Binding-site contacts:
Ligand atom N02 contacts residue TYR292 of chain 1.B at 3.6 Å.
Ligand atom C26 contacts residue MET40 of chain 1.B at 3.4 Å (hydrophobic).
Ligand atom C13 contacts residue HEM1 of chain 1.H at 3.4 Å.
Ligand atom C24 contacts residue TRP10 of chain 1.A at 3.4 Å (hydrophobic).
Ligand atom C25 contacts residue TRP10 of chain 1.A at 3.2 Å (hydrophobic).
Ligand atom C13 contacts residue H4B1 of chain 1.I at 3.8 Å.
Ligand atom C12 contacts residue HEM1 of chain 1.H at 2.8 Å.
Ligand atom C02 contacts residue GLU296 of chain 1.B at 3.4 Å.
Ligand atom C26 contacts residue TYR410 of chain 1.B at 3.6 Å (hydrophobic).
Ligand atom C15 contacts residue HEM1 of chain 1.H at 3.5 Å.
Ligand atom C14 contacts residue TRP382 of chain 1.B at 3.8 Å (hydrophobic).
Ligand atom C16 contacts residue HEM1 of chain 1.H at 3.4 Å.
Ligand atom N02 contacts residue TRP291 of chain 1.B at 2.9 Å (h-bond).
Ligand atom C25 contacts residue MET40 of chain 1.B at 3.3 Å (hydrophobic).
Ligand atom C02 contacts residue HEM1 of chain 1.H at 3.6 Å.
Ligand atom C09 contacts residue HEM1 of chain 1.H at 3.4 Å.
Ligand atom C06 contacts residue HEM1 of chain 1.H at 3.1 Å.
Ligand atom C11 contacts residue HEM1 of chain 1.H at 3.8 Å.
Ligand atom N02 contacts residue HEM1 of chain 1.H at 3.8 Å.
Ligand atom C06 contacts residue VAL271 of chain 1.B at 3.7 Å (hydrophobic).
Ligand atom N21 contacts residue TYR410 of chain 1.B at 3.1 Å.
Ligand atom C33 contacts residue TYR410 of chain 1.B at 3.3 Å (hydrophobic).
Ligand atom C10 contacts residue HEM1 of chain 1.H at 3.8 Å.
Ligand atom O31 contacts residue HEM1 of chain 1.H at 3.4 Å.
Ligand atom C05 contacts residue HEM1 of chain 1.H at 3.6 Å.
Ligand atom N02 contacts residue PRO269 of chain 1.B at 3.7 Å.
Ligand atom C10 contacts residue GLU296 of chain 1.B at 3.7 Å.
Ligand atom C08 contacts residue HEM1 of chain 1.H at 3.6 Å.
Ligand atom C26 contacts residue LEU41 of chain 1.B at 3.3 Å (hydrophobic).
Ligand atom C03 contacts residue HEM1 of chain 1.H at 3.1 Å.
Ligand atom C33 contacts residue HEM1 of chain 1.H at 3.5 Å.
Ligand atom C08 contacts residue VAL271 of chain 1.B at 3.6 Å (hydrophobic).
Ligand atom C07 contacts residue HEM1 of chain 1.H at 3.3 Å.
Ligand atom C24 contacts residue MET40 of chain 1.B at 3.7 Å (hydrophobic).
Ligand atom N01 contacts residue HEM1 of chain 1.H at 3.8 Å.
Ligand atom C06 contacts residue PHE288 of chain 1.B at 3.5 Å (hydrophobic).
Ligand atom N01 contacts residue GLU296 of chain 1.B at 2.7 Å (salt-bridge).
Ligand atom N02 contacts residue GLU296 of chain 1.B at 2.5 Å (salt-bridge).
Ligand atom C04 contacts residue HEM1 of chain 1.H at 3.2 Å.
Ligand atom C07 contacts residue VAL271 of chain 1.B at 3.3 Å (hydrophobic).

Sequence of chain 1.B:
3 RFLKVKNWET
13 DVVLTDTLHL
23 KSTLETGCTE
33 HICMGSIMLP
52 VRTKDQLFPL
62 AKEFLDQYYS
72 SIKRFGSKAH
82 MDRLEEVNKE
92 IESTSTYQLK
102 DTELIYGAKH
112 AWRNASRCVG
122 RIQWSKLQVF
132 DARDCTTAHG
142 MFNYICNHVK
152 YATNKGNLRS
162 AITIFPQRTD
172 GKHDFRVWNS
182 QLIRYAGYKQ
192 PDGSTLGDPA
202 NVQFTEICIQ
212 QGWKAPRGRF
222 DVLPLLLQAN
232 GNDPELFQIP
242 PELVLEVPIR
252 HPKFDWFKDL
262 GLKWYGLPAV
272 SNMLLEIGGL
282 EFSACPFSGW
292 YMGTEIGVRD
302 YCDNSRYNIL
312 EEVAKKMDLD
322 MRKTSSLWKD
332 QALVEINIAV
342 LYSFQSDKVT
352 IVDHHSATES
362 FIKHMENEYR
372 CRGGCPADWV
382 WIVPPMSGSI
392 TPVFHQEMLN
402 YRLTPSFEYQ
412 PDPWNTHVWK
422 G

This protein binds this small molecule.
Small molecule (SMILES): Nc1ccc2c(n1)CC(OCc1cccc(CNCc3ccccn3)c1)=CC2

Sequence of chain 1.A:
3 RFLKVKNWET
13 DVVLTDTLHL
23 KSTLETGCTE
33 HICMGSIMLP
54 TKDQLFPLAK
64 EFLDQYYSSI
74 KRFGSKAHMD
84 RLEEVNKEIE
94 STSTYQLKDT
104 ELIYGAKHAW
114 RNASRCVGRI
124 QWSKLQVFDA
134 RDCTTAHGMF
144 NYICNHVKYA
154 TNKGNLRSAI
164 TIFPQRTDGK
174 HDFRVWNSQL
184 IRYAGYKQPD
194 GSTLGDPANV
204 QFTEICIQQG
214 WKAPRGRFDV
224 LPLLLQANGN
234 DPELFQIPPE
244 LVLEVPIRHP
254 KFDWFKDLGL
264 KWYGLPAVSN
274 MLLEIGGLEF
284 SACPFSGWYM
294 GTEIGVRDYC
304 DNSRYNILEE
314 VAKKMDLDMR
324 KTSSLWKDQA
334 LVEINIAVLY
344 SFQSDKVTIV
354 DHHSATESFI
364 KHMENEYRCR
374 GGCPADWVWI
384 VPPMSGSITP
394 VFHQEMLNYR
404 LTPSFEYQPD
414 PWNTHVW